A protein and the small-molecule ligand that binds it are described below.
Small molecule (SMILES): C=CC1=C(C)/C(=C/c2[nH]c(/C=C3\N=C(/C=C4\NC(=O)C(C)=C4C=C)C(C)=C3CCC(=O)O)c(CCC(=O)O)c2C)NC1=O

Sequence of chain 1.B:
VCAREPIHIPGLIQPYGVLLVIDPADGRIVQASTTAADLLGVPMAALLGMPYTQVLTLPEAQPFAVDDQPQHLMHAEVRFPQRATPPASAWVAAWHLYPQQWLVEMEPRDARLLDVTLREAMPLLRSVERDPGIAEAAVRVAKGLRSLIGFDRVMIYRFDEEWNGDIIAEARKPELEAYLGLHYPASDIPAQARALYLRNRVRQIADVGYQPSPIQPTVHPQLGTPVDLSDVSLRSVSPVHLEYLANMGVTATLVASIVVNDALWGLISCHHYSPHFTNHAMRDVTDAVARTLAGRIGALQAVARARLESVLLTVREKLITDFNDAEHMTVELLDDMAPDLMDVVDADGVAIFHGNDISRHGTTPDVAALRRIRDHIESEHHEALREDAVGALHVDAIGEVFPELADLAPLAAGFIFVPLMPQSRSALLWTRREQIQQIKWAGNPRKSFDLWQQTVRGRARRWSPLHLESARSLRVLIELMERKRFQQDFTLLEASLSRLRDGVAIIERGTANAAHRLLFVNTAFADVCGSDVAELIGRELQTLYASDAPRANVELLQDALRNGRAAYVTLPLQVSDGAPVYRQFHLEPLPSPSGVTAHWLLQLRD

Binding-site contacts:
Ligand atom CGD contacts residue ARG252 of chain 1.B at 3.5 Å.
Ligand atom NC contacts residue ASP205 of chain 1.B at 3.1 Å (salt-bridge).
Ligand atom OB contacts residue SER286 of chain 1.B at 3.4 Å (h-bond).
Ligand atom O1A contacts residue LEU262 of chain 1.B at 3.4 Å.
Ligand atom CAC contacts residue CYS19 of chain 1.B at 3.2 Å (hydrophobic).
Ligand atom CMB contacts residue TYR201 of chain 1.B at 2.9 Å (hydrophobic).
Ligand atom OC contacts residue TYR261 of chain 1.B at 2.9 Å.
Ligand atom CBA contacts residue HIS258 of chain 1.B at 2.5 Å.
Ligand atom CAB contacts residue TYR201 of chain 1.B at 2.8 Å (hydrophobic).
Ligand atom ND contacts residue ASP205 of chain 1.B at 3.0 Å (salt-bridge).
Ligand atom CAA contacts residue TYR214 of chain 1.B at 3.0 Å (hydrophobic).
Ligand atom O1D contacts residue TYR214 of chain 1.B at 3.4 Å (h-bond).
Ligand atom O1D contacts residue ARG252 of chain 1.B at 2.9 Å (salt-bridge).
Ligand atom O2A contacts residue THR270 of chain 1.B at 2.9 Å (h-bond).
Ligand atom C2A contacts residue HIS258 of chain 1.B at 3.3 Å.
Ligand atom O2A contacts residue VAL272 of chain 1.B at 3.2 Å.
Ligand atom CAA contacts residue HIS258 of chain 1.B at 3.4 Å.
Ligand atom CMB contacts residue TYR174 of chain 1.B at 3.5 Å (hydrophobic).
Ligand atom OB contacts residue HIS288 of chain 1.B at 2.8 Å (h-bond).
Ligand atom O1D contacts residue VAL254 of chain 1.B at 3.3 Å.
Ligand atom C1A contacts residue HIS258 of chain 1.B at 3.2 Å.
Ligand atom CGA contacts residue HIS258 of chain 1.B at 3.5 Å.
Ligand atom O1D contacts residue ARG220 of chain 1.B at 3.2 Å (salt-bridge).
Ligand atom CHA contacts residue HIS258 of chain 1.B at 3.5 Å.
Ligand atom O2D contacts residue SER255 of chain 1.B at 3.3 Å (h-bond).
Ligand atom O2D contacts residue ARG252 of chain 1.B at 3.2 Å (salt-bridge).
Ligand atom C1D contacts residue ASP205 of chain 1.B at 3.4 Å.
Ligand atom CBB contacts residue TYR201 of chain 1.B at 2.9 Å (hydrophobic).
Ligand atom O1A contacts residue HIS288 of chain 1.B at 3.4 Å.
Ligand atom O1A contacts residue HIS258 of chain 1.B at 3.4 Å.
Ligand atom O2D contacts residue VAL254 of chain 1.B at 3.5 Å.
Ligand atom C4C contacts residue ASP205 of chain 1.B at 3.2 Å.
Ligand atom O2D contacts residue ILE24 of chain 1.B at 3.5 Å.
Ligand atom CBB contacts residue ILE184 of chain 1.B at 3.2 Å (hydrophobic).
Ligand atom CMA contacts residue SER286 of chain 1.B at 3.1 Å.
Ligand atom O1A contacts residue THR270 of chain 1.B at 3.0 Å (h-bond).
Ligand atom CBC contacts residue CYS19 of chain 1.B at 2.0 Å (hydrophobic).
Ligand atom OB contacts residue MET172 of chain 1.B at 3.3 Å.
Ligand atom CGA contacts residue THR270 of chain 1.B at 3.0 Å.
Ligand atom CHD contacts residue ASP205 of chain 1.B at 3.4 Å.